Binding-site contacts:
Ligand atom O5' contacts residue GLY358 of chain 1.B at 3.2 Å (h-bond).
Ligand atom O1B contacts residue GLY31 of chain 1.B at 3.4 Å.
Ligand atom O3' contacts residue GLY249 of chain 1.B at 3.3 Å.
Ligand atom N3B contacts residue GLY221 of chain 1.B at 3.5 Å (h-bond).
Ligand atom O1B contacts residue TYR34 of chain 1.B at 2.9 Å (h-bond).
Ligand atom O2' contacts residue GLU287 of chain 1.B at 3.0 Å (salt-bridge).
Ligand atom O1G contacts residue THR32 of chain 1.B at 3.4 Å.
Ligand atom N1 contacts residue SER294 of chain 1.B at 2.7 Å (h-bond).
Ligand atom C4 contacts residue GLY358 of chain 1.B at 3.2 Å.
Ligand atom N9 contacts residue GLY358 of chain 1.B at 3.5 Å (h-bond).
Ligand atom O3' contacts residue LYS290 of chain 1.B at 3.3 Å (salt-bridge).
Ligand atom O1B contacts residue THR32 of chain 1.B at 3.2 Å (h-bond).
Ligand atom O4' contacts residue GLY358 of chain 1.B at 3.2 Å.
Ligand atom O1G contacts residue GLY222 of chain 1.B at 2.9 Å (h-bond).
Ligand atom O4' contacts residue SER359 of chain 1.B at 3.4 Å (h-bond).
Ligand atom N3B contacts residue GLY220 of chain 1.B at 3.3 Å.
Ligand atom O1A contacts residue TRP36 of chain 1.B at 3.2 Å (h-bond).
Ligand atom O2G contacts residue GLY220 of chain 1.B at 3.5 Å.
Ligand atom PB contacts residue THR33 of chain 1.B at 3.5 Å.
Ligand atom O5' contacts residue GLY221 of chain 1.B at 3.5 Å (h-bond).
Ligand atom O1A contacts residue ASP385 of chain 1.B at 3.5 Å.
Ligand atom O3A contacts residue THR33 of chain 1.B at 3.2 Å (h-bond).
Ligand atom C2 contacts residue SER294 of chain 1.B at 3.4 Å.
Ligand atom C5' contacts residue GLY221 of chain 1.B at 3.4 Å.
Ligand atom C5 contacts residue GLY358 of chain 1.B at 3.5 Å.
Ligand atom O1B contacts residue THR33 of chain 1.B at 2.8 Å (h-bond).
Ligand atom O3' contacts residue GLY221 of chain 1.B at 3.4 Å.
Ligand atom O1G contacts residue THR33 of chain 1.B at 2.9 Å (h-bond).
Ligand atom C4' contacts residue GLY221 of chain 1.B at 3.4 Å.
Ligand atom N6 contacts residue ARG361 of chain 1.B at 3.6 Å.
Ligand atom O2A contacts residue GLY358 of chain 1.B at 3.2 Å (h-bond).
Ligand atom O2A contacts residue GLY357 of chain 1.B at 3.3 Å.
Ligand atom O3G contacts residue THR32 of chain 1.B at 2.8 Å (h-bond).
Ligand atom O1G contacts residue GLY221 of chain 1.B at 3.3 Å (h-bond).
Ligand atom O2G contacts residue THR223 of chain 1.B at 2.5 Å (h-bond).
Ligand atom C2' contacts residue GLU287 of chain 1.B at 3.5 Å.
Ligand atom O2' contacts residue LYS290 of chain 1.B at 2.9 Å (salt-bridge).
Ligand atom O2G contacts residue GLY222 of chain 1.B at 3.3 Å (h-bond).
Ligand atom N3 contacts residue GLY358 of chain 1.B at 3.5 Å (h-bond).
Ligand atom O2B contacts residue MG1 of chain 1.F at 2.3 Å.

The small molecule below binds the protein below.
Small molecule (SMILES): Nc1ncnc2c1ncn2[C@@H]1O[C@H](CO[P](=O)(O)O[P](=O)(O)NP(=O)(O)O)[C@@H](O)[C@H]1O

Sequence of chain 1.B:
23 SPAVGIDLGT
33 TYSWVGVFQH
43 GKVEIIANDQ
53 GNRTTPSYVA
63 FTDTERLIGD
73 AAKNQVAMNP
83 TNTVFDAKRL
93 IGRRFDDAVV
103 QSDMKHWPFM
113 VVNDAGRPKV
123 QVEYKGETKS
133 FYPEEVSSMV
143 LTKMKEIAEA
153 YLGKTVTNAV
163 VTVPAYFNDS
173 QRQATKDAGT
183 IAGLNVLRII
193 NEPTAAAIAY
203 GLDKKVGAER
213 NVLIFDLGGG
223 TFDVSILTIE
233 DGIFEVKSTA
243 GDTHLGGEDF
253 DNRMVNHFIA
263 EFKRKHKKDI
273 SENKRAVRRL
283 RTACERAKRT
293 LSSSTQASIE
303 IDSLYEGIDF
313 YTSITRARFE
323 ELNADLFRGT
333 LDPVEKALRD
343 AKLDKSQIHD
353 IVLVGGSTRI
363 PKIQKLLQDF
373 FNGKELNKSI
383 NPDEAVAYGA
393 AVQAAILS